Binding-site contacts:
Ligand atom CAA contacts residue THR151 of chain 1.B at 3.2 Å.
Ligand atom CAA contacts residue ALA140 of chain 1.B at 3.3 Å (hydrophobic).
Ligand atom CAO contacts residue LYS47 of chain 2.B at 3.5 Å.
Ligand atom CAA contacts residue PWF1 of chain 2.D at 2.2 Å.
Ligand atom CAE contacts residue LEU49 of chain 1.B at 3.5 Å (hydrophobic).
Ligand atom CAO contacts residue LEU49 of chain 2.B at 3.5 Å (hydrophobic).
Ligand atom CAF contacts residue THR138 of chain 1.B at 3.7 Å.
Ligand atom CAM contacts residue PWF1 of chain 2.D at 0.5 Å.
Ligand atom CAG contacts residue MET45 of chain 1.B at 3.6 Å (hydrophobic).
Ligand atom CAA contacts residue SER149 of chain 1.B at 3.3 Å.
Ligand atom OAC contacts residue PWF1 of chain 2.D at 0.8 Å (h-bond).
Ligand atom CAK contacts residue PWF1 of chain 2.D at 0.5 Å.
Ligand atom OAQ contacts residue LYS47 of chain 2.B at 3.1 Å.
Ligand atom OAC contacts residue SER149 of chain 2.B at 3.8 Å.
Ligand atom OAB contacts residue PWF1 of chain 2.D at 0.6 Å (h-bond).
Ligand atom CAU contacts residue LYS47 of chain 2.B at 3.5 Å.
Ligand atom OAC contacts residue LEU142 of chain 2.B at 3.3 Å.
Ligand atom CAO contacts residue PWF1 of chain 2.D at 2.8 Å.
Ligand atom CAN contacts residue PWF1 of chain 2.D at 1.7 Å.
Ligand atom CAL contacts residue LEU142 of chain 2.B at 3.5 Å (hydrophobic).
Ligand atom CAR contacts residue PWF1 of chain 2.D at 0.4 Å.
Ligand atom CAO contacts residue VAL153 of chain 1.B at 3.6 Å (hydrophobic).
Ligand atom CAT contacts residue PWF1 of chain 2.D at 0.3 Å.
Ligand atom OAP contacts residue SER149 of chain 1.B at 3.4 Å.
Ligand atom CAA contacts residue THR150 of chain 1.B at 3.5 Å.
Ligand atom CAI contacts residue THR138 of chain 1.B at 3.6 Å.
Ligand atom OAB contacts residue LYS47 of chain 1.B at 3.5 Å.
Ligand atom CAV contacts residue PWF1 of chain 2.D at 0.2 Å.
Ligand atom OAQ contacts residue PWF1 of chain 2.D at 0.6 Å (h-bond).
Ligand atom CAI contacts residue LYS47 of chain 2.B at 3.7 Å.
Ligand atom CAL contacts residue PWF1 of chain 2.D at 0.2 Å.
Ligand atom CAD contacts residue PWF1 of chain 2.D at 0.9 Å.
Ligand atom OAP contacts residue LEU142 of chain 1.B at 3.2 Å.
Ligand atom CAJ contacts residue LYS47 of chain 2.B at 3.7 Å.
Ligand atom OAP contacts residue PWF1 of chain 2.D at 1.3 Å.
Ligand atom CAE contacts residue PWF1 of chain 2.D at 0.9 Å.
Ligand atom CAS contacts residue PWF1 of chain 2.D at 0.7 Å.
Ligand atom CAV contacts residue LEU142 of chain 1.B at 3.6 Å (hydrophobic).
Ligand atom OAB contacts residue LEU49 of chain 1.B at 3.7 Å.
Ligand atom CAD contacts residue LEU49 of chain 2.B at 3.5 Å (hydrophobic).

Sequence of chain 1.B:
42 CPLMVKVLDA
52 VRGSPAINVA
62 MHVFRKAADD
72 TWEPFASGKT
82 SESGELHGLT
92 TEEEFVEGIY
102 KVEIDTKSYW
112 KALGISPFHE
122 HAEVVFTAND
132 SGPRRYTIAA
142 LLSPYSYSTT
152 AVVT

Sequence of chain 2.B:
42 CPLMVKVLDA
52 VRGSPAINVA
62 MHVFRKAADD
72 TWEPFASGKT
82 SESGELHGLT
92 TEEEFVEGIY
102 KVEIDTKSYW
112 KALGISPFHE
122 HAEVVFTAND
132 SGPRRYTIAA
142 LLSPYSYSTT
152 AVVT

The small molecule below binds the protein below.
Small molecule (SMILES): COc1cc(/C=C/C(=O)OCCc2ccccc2)ccc1O